A small-molecule ligand and the protein it binds are described below.
Small molecule (SMILES): CCc1nc2ccccc2nc1N1CCN(S(=O)(=O)c2ccc(C)cc2)CC1

Sequence of chain 1.A:
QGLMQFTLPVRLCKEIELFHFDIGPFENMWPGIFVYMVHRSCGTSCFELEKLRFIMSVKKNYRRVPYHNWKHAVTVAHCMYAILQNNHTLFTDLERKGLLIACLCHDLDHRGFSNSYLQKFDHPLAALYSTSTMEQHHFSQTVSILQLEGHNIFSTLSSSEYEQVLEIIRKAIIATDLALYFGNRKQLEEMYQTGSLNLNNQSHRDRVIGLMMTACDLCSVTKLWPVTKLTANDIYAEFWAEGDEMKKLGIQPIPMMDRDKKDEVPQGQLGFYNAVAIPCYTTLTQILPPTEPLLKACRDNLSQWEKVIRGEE

Binding-site contacts:
Ligand atom C24 contacts residue LEU229 of chain 1.A at 3.8 Å (hydrophobic).
Ligand atom N5 contacts residue GLN280 of chain 1.A at 3.1 Å (h-bond).
Ligand atom C28 contacts residue SER231 of chain 1.A at 3.3 Å.
Ligand atom C27 contacts residue ILE246 of chain 1.A at 3.5 Å (hydrophobic).
Ligand atom C28 contacts residue ILE246 of chain 1.A at 3.4 Å (hydrophobic).
Ligand atom C26 contacts residue GLY279 of chain 1.A at 3.9 Å.
Ligand atom C22 contacts residue TYR247 of chain 1.A at 3.8 Å (hydrophobic).
Ligand atom N6 contacts residue PHE250 of chain 1.A at 3.7 Å.
Ligand atom C25 contacts residue ILE246 of chain 1.A at 3.7 Å (hydrophobic).
Ligand atom C27 contacts residue SER231 of chain 1.A at 3.4 Å.
Ligand atom C27 contacts residue VAL232 of chain 1.A at 4.0 Å (hydrophobic).
Ligand atom C22 contacts residue MET267 of chain 1.A at 3.7 Å (hydrophobic).
Ligand atom C25 contacts residue GLN280 of chain 1.A at 3.6 Å.
Ligand atom C14 contacts residue PHE283 of chain 1.A at 3.8 Å (hydrophobic).
Ligand atom N4 contacts residue LEU189 of chain 1.A at 3.9 Å.
Ligand atom C7 contacts residue PHE250 of chain 1.A at 4.0 Å (hydrophobic).
Ligand atom C26 contacts residue TYR247 of chain 1.A at 3.6 Å (hydrophobic).
Ligand atom N5 contacts residue PHE283 of chain 1.A at 3.9 Å.
Ligand atom C26 contacts residue PHE283 of chain 1.A at 3.4 Å (hydrophobic).
Ligand atom C2 contacts residue PHE250 of chain 1.A at 3.9 Å (hydrophobic).
Ligand atom C16 contacts residue PHE283 of chain 1.A at 3.6 Å (hydrophobic).
Ligand atom C7 contacts residue PHE283 of chain 1.A at 3.9 Å (hydrophobic).
Ligand atom C22 contacts residue GLN280 of chain 1.A at 4.0 Å.
Ligand atom C23 contacts residue ILE265 of chain 1.A at 3.9 Å (hydrophobic).
Ligand atom N3 contacts residue PHE283 of chain 1.A at 3.7 Å.
Ligand atom C14 contacts residue GLN280 of chain 1.A at 4.0 Å.
Ligand atom C17 contacts residue SER125 of chain 1.A at 3.9 Å.
Ligand atom O10 contacts residue LEU189 of chain 1.A at 3.9 Å.
Ligand atom C24 contacts residue ILE246 of chain 1.A at 4.0 Å (hydrophobic).
Ligand atom C19 contacts residue MET268 of chain 1.A at 3.6 Å (hydrophobic).
Ligand atom C20 contacts residue ILE265 of chain 1.A at 3.6 Å (hydrophobic).
Ligand atom C21 contacts residue MET268 of chain 1.A at 3.5 Å (hydrophobic).
Ligand atom C26 contacts residue GLN280 of chain 1.A at 3.6 Å.
Ligand atom C2 contacts residue PHE283 of chain 1.A at 3.7 Å (hydrophobic).
Ligand atom C21 contacts residue SER125 of chain 1.A at 3.5 Å.
Ligand atom C9 contacts residue PHE283 of chain 1.A at 3.6 Å (hydrophobic).
Ligand atom C28 contacts residue VAL232 of chain 1.A at 3.5 Å (hydrophobic).
Ligand atom C22 contacts residue PHE250 of chain 1.A at 3.7 Å (hydrophobic).
Ligand atom C23 contacts residue MET268 of chain 1.A at 3.5 Å (hydrophobic).
Ligand atom C24 contacts residue PHE283 of chain 1.A at 3.9 Å (hydrophobic).